Sequence of chain 1.C:
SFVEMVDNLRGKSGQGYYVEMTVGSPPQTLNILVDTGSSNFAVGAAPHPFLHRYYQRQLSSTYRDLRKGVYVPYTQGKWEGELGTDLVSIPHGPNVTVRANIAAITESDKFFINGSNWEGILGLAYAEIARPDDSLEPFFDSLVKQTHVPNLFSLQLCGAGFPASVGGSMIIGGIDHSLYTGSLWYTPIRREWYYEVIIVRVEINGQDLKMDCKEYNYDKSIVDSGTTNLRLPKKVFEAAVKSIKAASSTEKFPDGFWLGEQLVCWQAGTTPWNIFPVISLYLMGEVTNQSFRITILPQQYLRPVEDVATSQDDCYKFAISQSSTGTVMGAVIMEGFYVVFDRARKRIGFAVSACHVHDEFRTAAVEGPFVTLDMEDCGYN

Binding-site contacts:
Ligand atom C28 contacts residue THR248 of chain 1.C at 3.0 Å.
Ligand atom C62 contacts residue ASP244 of chain 1.C at 3.5 Å.
Ligand atom C61 contacts residue ASP244 of chain 1.C at 3.5 Å.
Ligand atom C42 contacts residue GLN89 of chain 1.C at 3.3 Å.
Ligand atom C76 contacts residue THR88 of chain 1.C at 3.6 Å.
Ligand atom C61 contacts residue GLY50 of chain 1.C at 3.6 Å.
Ligand atom C62 contacts residue ILE242 of chain 1.C at 3.3 Å (hydrophobic).
Ligand atom C56 contacts residue ASP244 of chain 1.C at 3.2 Å.
Ligand atom O45 contacts residue ARG251 of chain 1.C at 3.6 Å.
Ligand atom C69 contacts residue GLY50 of chain 1.C at 3.3 Å.
Ligand atom O51 contacts residue TYR87 of chain 1.C at 3.5 Å.
Ligand atom C84 contacts residue ILE142 of chain 1.C at 3.6 Å (hydrophobic).
Ligand atom C62 contacts residue TYR214 of chain 1.C at 3.5 Å (hydrophobic).
Ligand atom C46 contacts residue ARG251 of chain 1.C at 3.5 Å.
Ligand atom C28 contacts residue GLY246 of chain 1.C at 3.6 Å.
Ligand atom N1 contacts residue GLY246 of chain 1.C at 3.0 Å (h-bond).
Ligand atom O54 contacts residue ASP48 of chain 1.C at 2.6 Å (salt-bridge).
Ligand atom C5 contacts residue ASP48 of chain 1.C at 3.5 Å.
Ligand atom C19 contacts residue GLN28 of chain 1.C at 3.6 Å.
Ligand atom C65 contacts residue ASP244 of chain 1.C at 3.3 Å.
Ligand atom C22 contacts residue GLN28 of chain 1.C at 3.3 Å.
Ligand atom C72 contacts residue PRO86 of chain 1.C at 3.2 Å (hydrophobic).
Ligand atom N31 contacts residue THR248 of chain 1.C at 3.3 Å (h-bond).
Ligand atom C22 contacts residue GLY29 of chain 1.C at 3.5 Å.
Ligand atom N59 contacts residue ASP244 of chain 1.C at 2.6 Å (salt-bridge).
Ligand atom C9 contacts residue GLY246 of chain 1.C at 3.4 Å.
Ligand atom O51 contacts residue THR88 of chain 1.C at 3.3 Å (h-bond).
Ligand atom C80 contacts residue VAL85 of chain 1.C at 3.5 Å (hydrophobic).
Ligand atom C37 contacts residue THR88 of chain 1.C at 3.6 Å.
Ligand atom C34 contacts residue GLY246 of chain 1.C at 3.3 Å.
Ligand atom C25 contacts residue GLY27 of chain 1.C at 3.5 Å.
Ligand atom C22 contacts residue GLY27 of chain 1.C at 3.4 Å.
Ligand atom O18 contacts residue ILE126 of chain 1.C at 3.3 Å.
Ligand atom O54 contacts residue TYR87 of chain 1.C at 3.5 Å.
Ligand atom N59 contacts residue GLY50 of chain 1.C at 3.1 Å (h-bond).
Ligand atom C14 contacts residue PHE124 of chain 1.C at 3.5 Å (hydrophobic).
Ligand atom C52 contacts residue ASP48 of chain 1.C at 3.5 Å.
Ligand atom C9 contacts residue LEU46 of chain 1.C at 3.5 Å (hydrophobic).
Ligand atom O54 contacts residue GLY50 of chain 1.C at 3.3 Å (h-bond).
Ligand atom C56 contacts residue THR247 of chain 1.C at 3.5 Å.

A small-molecule ligand and the protein it binds are described below.
Small molecule (SMILES): COCc1cc2cc(c1)C(=O)N[C@H]([C@H](O)CNC1(c3cccc(C(C)C)c3)CC1)Cc1cccc(c1)OCCCCN2